Sequence of chain 1.A:
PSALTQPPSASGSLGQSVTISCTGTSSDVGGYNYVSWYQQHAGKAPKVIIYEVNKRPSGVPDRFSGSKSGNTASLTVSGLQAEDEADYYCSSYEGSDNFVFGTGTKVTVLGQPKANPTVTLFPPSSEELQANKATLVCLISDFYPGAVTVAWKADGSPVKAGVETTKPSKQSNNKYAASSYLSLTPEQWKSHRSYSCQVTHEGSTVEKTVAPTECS

A protein and the small-molecule ligand that binds it are described below.
Small molecule (SMILES): CC(=O)N[C@@H](CCC(N)=O)C(=O)N[C@H](Cc1ccccc1)C(=O)N[C@@H](Cc1cnc[nH]1)C(=O)N1CCC[C@@H]1C(N)=O

Binding-site contacts:
Ligand atom CD2 contacts residue TYR34 of chain 1.B at 3.4 Å (hydrophobic).
Ligand atom NE2 contacts residue SER91 of chain 1.A at 2.8 Å.
Ligand atom N contacts residue TYR34 of chain 1.B at 2.5 Å (h-bond).
Ligand atom CD contacts residue TYR34 of chain 1.A at 3.5 Å (hydrophobic).
Ligand atom CZ contacts residue GLU52 of chain 1.B at 3.1 Å.
Ligand atom CB contacts residue TYR93 of chain 1.B at 3.3 Å (hydrophobic).
Ligand atom CG contacts residue TYR38 of chain 1.A at 2.7 Å (hydrophobic).
Ligand atom CG contacts residue TYR34 of chain 1.A at 3.3 Å (hydrophobic).
Ligand atom N contacts residue PHE99 of chain 1.A at 3.1 Å.
Ligand atom CD2 contacts residue SER36 of chain 1.B at 3.4 Å.
Ligand atom C contacts residue TYR34 of chain 1.B at 3.5 Å (hydrophobic).
Ligand atom CB contacts residue TYR34 of chain 1.A at 3.5 Å (hydrophobic).
Ligand atom CB contacts residue PHE99 of chain 1.A at 3.4 Å (hydrophobic).
Ligand atom CH3 contacts residue PHE99 of chain 1.A at 3.6 Å (hydrophobic).
Ligand atom C contacts residue TYR93 of chain 1.B at 3.5 Å (hydrophobic).
Ligand atom CE1 contacts residue TYR51 of chain 1.A at 2.9 Å (hydrophobic).
Ligand atom CD2 contacts residue PHE99 of chain 1.A at 3.1 Å (hydrophobic).
Ligand atom OE1 contacts residue SER36 of chain 1.A at 2.9 Å (h-bond).
Ligand atom CD contacts residue TYR38 of chain 1.A at 3.3 Å (hydrophobic).
Ligand atom O contacts residue TYR93 of chain 1.B at 2.9 Å.
Ligand atom CE2 contacts residue TYR34 of chain 1.B at 3.2 Å (hydrophobic).
Ligand atom O contacts residue PHE99 of chain 1.A at 3.1 Å.
Ligand atom O contacts residue VAL48 of chain 1.B at 3.2 Å.
Ligand atom ND1 contacts residue TYR51 of chain 1.A at 3.4 Å (h-bond).
Ligand atom O contacts residue TYR34 of chain 1.B at 3.5 Å.
Ligand atom CE2 contacts residue VAL35 of chain 1.B at 3.4 Å (hydrophobic).
Ligand atom CZ contacts residue SER36 of chain 1.B at 3.4 Å.
Ligand atom NE2 contacts residue PHE99 of chain 1.A at 3.4 Å.
Ligand atom NE2 contacts residue PHE99 of chain 1.A at 3.1 Å.
Ligand atom O contacts residue TYR38 of chain 1.B at 3.2 Å (h-bond).
Ligand atom CH3 contacts residue VAL48 of chain 1.B at 3.5 Å (hydrophobic).
Ligand atom OE1 contacts residue SER91 of chain 1.A at 3.6 Å (h-bond).
Ligand atom CG contacts residue TYR34 of chain 1.B at 3.4 Å (hydrophobic).
Ligand atom C contacts residue PHE99 of chain 1.A at 3.4 Å (hydrophobic).
Ligand atom CD1 contacts residue TYR34 of chain 1.B at 3.5 Å (hydrophobic).
Ligand atom CE1 contacts residue SER36 of chain 1.A at 3.3 Å.
Ligand atom ND1 contacts residue TYR34 of chain 1.A at 3.2 Å.
Ligand atom O contacts residue TYR93 of chain 1.B at 3.2 Å (h-bond).
Ligand atom CE1 contacts residue TYR34 of chain 1.A at 3.5 Å (hydrophobic).
Ligand atom CE2 contacts residue SER36 of chain 1.B at 3.2 Å.

Sequence of chain 1.B:
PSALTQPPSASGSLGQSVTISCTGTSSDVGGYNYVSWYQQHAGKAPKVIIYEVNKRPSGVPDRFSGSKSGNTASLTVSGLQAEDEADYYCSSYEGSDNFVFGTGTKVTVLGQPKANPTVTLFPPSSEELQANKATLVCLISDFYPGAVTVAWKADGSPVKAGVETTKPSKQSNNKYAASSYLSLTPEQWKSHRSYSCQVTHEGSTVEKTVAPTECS